Sequence of chain 1.E:
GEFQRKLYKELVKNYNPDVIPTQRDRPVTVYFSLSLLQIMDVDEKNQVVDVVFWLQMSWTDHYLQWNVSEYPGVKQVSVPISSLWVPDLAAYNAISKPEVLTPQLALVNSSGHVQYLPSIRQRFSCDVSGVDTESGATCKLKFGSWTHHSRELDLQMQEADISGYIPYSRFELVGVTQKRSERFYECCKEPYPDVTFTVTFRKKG

Binding-site contacts:
Ligand atom O4 contacts residue NAG1 of chain 1.Z at 2.3 Å (h-bond).
Ligand atom N2 contacts residue ASN109 of chain 1.E at 3.6 Å.
Ligand atom N2 contacts residue SER111 of chain 1.E at 2.9 Å (h-bond).
Ligand atom C1 contacts residue HIS113 of chain 1.E at 3.6 Å.
Ligand atom C1 contacts residue ASN109 of chain 1.E at 2.8 Å.
Ligand atom O6 contacts residue HIS113 of chain 1.E at 4.0 Å.
Ligand atom C2 contacts residue ASN109 of chain 1.E at 3.6 Å.
Ligand atom O6 contacts residue ASN109 of chain 1.E at 4.4 Å.
Ligand atom C5 contacts residue NAG1 of chain 1.Z at 4.2 Å.
Ligand atom O3 contacts residue NAG1 of chain 1.Z at 4.0 Å.
Ligand atom C8 contacts residue SER110 of chain 1.E at 3.2 Å.
Ligand atom C1 contacts residue SER111 of chain 1.E at 3.3 Å.
Ligand atom C8 contacts residue SER111 of chain 1.E at 4.0 Å.
Ligand atom C5 contacts residue ASN109 of chain 1.E at 4.2 Å.
Ligand atom C5 contacts residue HIS113 of chain 1.E at 3.8 Å.
Ligand atom O5 contacts residue ASN109 of chain 1.E at 2.9 Å (h-bond).
Ligand atom C3 contacts residue SER111 of chain 1.E at 4.2 Å.
Ligand atom C6 contacts residue NAG1 of chain 1.Z at 3.7 Å.
Ligand atom C6 contacts residue HIS113 of chain 1.E at 3.5 Å.
Ligand atom C2 contacts residue SER111 of chain 1.E at 3.7 Å.
Ligand atom O6 contacts residue NAG1 of chain 1.Z at 4.1 Å.
Ligand atom C4 contacts residue NAG1 of chain 1.Z at 3.3 Å.
Ligand atom C7 contacts residue ASN109 of chain 1.E at 4.4 Å.
Ligand atom C7 contacts residue SER110 of chain 1.E at 4.2 Å.
Ligand atom C7 contacts residue SER111 of chain 1.E at 3.9 Å.
Ligand atom O5 contacts residue HIS113 of chain 1.E at 3.5 Å.
Ligand atom C3 contacts residue NAG1 of chain 1.Z at 4.2 Å.

This protein binds this small molecule.
Small molecule (SMILES): CC(=O)N[C@@H]1[C@@H](O)[C@H](O)[C@@H](CO)O[C@H]1O